Binding-site contacts:
Ligand atom C7 contacts residue GLN100 of chain 1.A at 4.3 Å.
Ligand atom C7 contacts residue PHE121 of chain 1.A at 4.3 Å (hydrophobic).
Ligand atom O5 contacts residue ASN122 of chain 1.A at 2.3 Å (h-bond).
Ligand atom C7 contacts residue SER120 of chain 1.A at 4.5 Å.
Ligand atom O7 contacts residue ASN122 of chain 1.A at 3.8 Å.
Ligand atom C8 contacts residue GLN100 of chain 1.A at 3.9 Å.
Ligand atom C3 contacts residue ASN122 of chain 1.A at 3.8 Å.
Ligand atom C1 contacts residue ASN122 of chain 1.A at 1.4 Å.
Ligand atom C2 contacts residue ASN122 of chain 1.A at 2.5 Å.
Ligand atom C8 contacts residue PHE121 of chain 1.A at 3.5 Å (hydrophobic).
Ligand atom O7 contacts residue GLN100 of chain 1.A at 4.1 Å.
Ligand atom C8 contacts residue SER120 of chain 1.A at 3.3 Å.
Ligand atom N2 contacts residue ASN122 of chain 1.A at 3.0 Å (h-bond).
Ligand atom C7 contacts residue ASN122 of chain 1.A at 3.6 Å.
Ligand atom C5 contacts residue ASN122 of chain 1.A at 3.6 Å.
Ligand atom O7 contacts residue THR98 of chain 1.A at 4.3 Å.
Ligand atom C8 contacts residue ASN122 of chain 1.A at 4.2 Å.
Ligand atom C4 contacts residue ASN122 of chain 1.A at 4.2 Å.

This protein binds this small molecule.
Small molecule (SMILES): CC(=O)N[C@@H]1[C@@H](O)[C@H](O)[C@@H](CO)O[C@H]1O

Sequence of chain 1.A:
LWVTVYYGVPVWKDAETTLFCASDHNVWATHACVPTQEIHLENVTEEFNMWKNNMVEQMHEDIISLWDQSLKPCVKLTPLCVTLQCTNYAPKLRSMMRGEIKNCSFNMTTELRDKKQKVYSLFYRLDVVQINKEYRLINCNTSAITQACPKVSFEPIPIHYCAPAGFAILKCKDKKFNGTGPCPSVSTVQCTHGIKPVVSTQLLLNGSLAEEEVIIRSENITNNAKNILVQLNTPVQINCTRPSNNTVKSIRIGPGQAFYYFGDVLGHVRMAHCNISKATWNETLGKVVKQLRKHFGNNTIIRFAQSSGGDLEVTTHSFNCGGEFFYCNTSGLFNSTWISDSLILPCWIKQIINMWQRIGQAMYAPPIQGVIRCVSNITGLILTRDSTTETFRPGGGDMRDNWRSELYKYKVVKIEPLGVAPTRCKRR